Sequence of chain 2.B:
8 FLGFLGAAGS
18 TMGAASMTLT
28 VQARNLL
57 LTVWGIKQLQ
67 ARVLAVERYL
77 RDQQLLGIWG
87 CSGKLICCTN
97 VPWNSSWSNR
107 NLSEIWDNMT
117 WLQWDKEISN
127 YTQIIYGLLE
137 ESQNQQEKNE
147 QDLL

The protein below binds the small molecule below.
Small molecule (SMILES): CC(=O)N[C@@H]1[C@@H](O)[C@H](O)[C@@H](CO)O[C@H]1O

Binding-site contacts:
Ligand atom O7 contacts residue GLU110 of chain 2.B at 3.5 Å (salt-bridge).
Ligand atom C7 contacts residue ARG106 of chain 2.B at 4.1 Å.
Ligand atom C3 contacts residue ASN107 of chain 2.B at 3.8 Å.
Ligand atom C1 contacts residue ASN107 of chain 2.B at 1.4 Å.
Ligand atom C5 contacts residue ASN107 of chain 2.B at 3.7 Å.
Ligand atom C4 contacts residue ASN107 of chain 2.B at 4.2 Å.
Ligand atom O7 contacts residue ASN107 of chain 2.B at 4.1 Å.
Ligand atom O7 contacts residue ASN105 of chain 2.B at 3.5 Å (h-bond).
Ligand atom C8 contacts residue ARG106 of chain 2.B at 4.1 Å.
Ligand atom C7 contacts residue ASN105 of chain 2.B at 3.9 Å.
Ligand atom C8 contacts residue ASN107 of chain 2.B at 4.3 Å.
Ligand atom O3 contacts residue GLU110 of chain 2.B at 3.2 Å (salt-bridge).
Ligand atom N2 contacts residue GLU110 of chain 2.B at 4.5 Å.
Ligand atom C8 contacts residue ASN105 of chain 2.B at 3.5 Å.
Ligand atom C2 contacts residue GLU110 of chain 2.B at 3.5 Å.
Ligand atom C3 contacts residue GLU110 of chain 2.B at 3.6 Å.
Ligand atom O5 contacts residue ASN107 of chain 2.B at 2.4 Å (h-bond).
Ligand atom C4 contacts residue GLU110 of chain 2.B at 3.6 Å.
Ligand atom C7 contacts residue GLU110 of chain 2.B at 4.5 Å.
Ligand atom C7 contacts residue ASN107 of chain 2.B at 3.6 Å.
Ligand atom C2 contacts residue ASN107 of chain 2.B at 2.5 Å.
Ligand atom N2 contacts residue ASN107 of chain 2.B at 2.9 Å (h-bond).
Ligand atom O7 contacts residue ARG106 of chain 2.B at 3.7 Å.